Sequence of chain 3.A:
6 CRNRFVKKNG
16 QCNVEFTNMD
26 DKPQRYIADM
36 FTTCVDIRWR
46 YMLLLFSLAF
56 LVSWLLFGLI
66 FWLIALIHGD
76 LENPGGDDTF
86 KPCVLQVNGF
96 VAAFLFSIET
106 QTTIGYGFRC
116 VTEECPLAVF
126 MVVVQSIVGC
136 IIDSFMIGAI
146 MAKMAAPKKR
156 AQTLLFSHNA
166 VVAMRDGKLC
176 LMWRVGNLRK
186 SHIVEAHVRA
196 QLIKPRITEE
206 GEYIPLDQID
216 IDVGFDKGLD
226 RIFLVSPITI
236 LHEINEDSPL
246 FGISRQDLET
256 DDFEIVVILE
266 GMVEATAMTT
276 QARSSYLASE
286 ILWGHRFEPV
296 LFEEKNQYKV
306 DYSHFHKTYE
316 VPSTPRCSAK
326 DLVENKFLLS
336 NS

Sequence of chain 1.A:
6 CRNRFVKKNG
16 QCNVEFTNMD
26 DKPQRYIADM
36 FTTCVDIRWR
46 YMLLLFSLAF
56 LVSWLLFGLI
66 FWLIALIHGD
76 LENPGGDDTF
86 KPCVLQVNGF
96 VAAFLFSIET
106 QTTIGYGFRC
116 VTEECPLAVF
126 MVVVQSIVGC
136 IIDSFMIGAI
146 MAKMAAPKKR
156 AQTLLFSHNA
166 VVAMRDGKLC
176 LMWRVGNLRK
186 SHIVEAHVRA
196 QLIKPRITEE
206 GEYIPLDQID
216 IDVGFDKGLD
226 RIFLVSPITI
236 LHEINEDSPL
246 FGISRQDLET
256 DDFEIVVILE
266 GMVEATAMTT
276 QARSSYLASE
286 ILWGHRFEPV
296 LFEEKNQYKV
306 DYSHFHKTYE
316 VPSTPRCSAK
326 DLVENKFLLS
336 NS

The protein below binds the small molecule below.
Small molecule (SMILES): CCCCCCCC(=O)OC[C@H](COP(=O)(O)O[C@@H]1[C@H](O)[C@H](O)[C@@H](OP(=O)(O)O)[C@H](OP(=O)(O)O)[C@H]1O)OC(=O)CCCCCCC

Binding-site contacts:
Ligand atom P4 contacts residue LYS154 of chain 3.A at 3.8 Å.
Ligand atom O6 contacts residue TRP44 of chain 3.A at 3.3 Å (h-bond).
Ligand atom C3B contacts residue LEU48 of chain 3.A at 4.1 Å (hydrophobic).
Ligand atom O12 contacts residue TRP44 of chain 3.A at 3.8 Å.
Ligand atom O3C contacts residue ARG45 of chain 3.A at 4.0 Å.
Ligand atom O2C contacts residue TRP44 of chain 3.A at 3.4 Å.
Ligand atom O1 contacts residue TRP44 of chain 3.A at 3.6 Å (h-bond).
Ligand atom O4 contacts residue LYS154 of chain 3.A at 3.0 Å (salt-bridge).
Ligand atom O53 contacts residue ARG43 of chain 3.A at 4.0 Å.
Ligand atom O11 contacts residue ARG45 of chain 3.A at 3.5 Å (salt-bridge).
Ligand atom O12 contacts residue ARG43 of chain 3.A at 3.7 Å.
Ligand atom C1A contacts residue TRP44 of chain 3.A at 4.0 Å (hydrophobic).
Ligand atom O51 contacts residue LYS153 of chain 3.A at 2.8 Å (salt-bridge).
Ligand atom O1 contacts residue ARG43 of chain 3.A at 3.6 Å.
Ligand atom O13 contacts residue TRP44 of chain 3.A at 3.3 Å.
Ligand atom O52 contacts residue LYS148 of chain 3.A at 3.8 Å.
Ligand atom O11 contacts residue ARG43 of chain 3.A at 3.4 Å (salt-bridge).
Ligand atom P1 contacts residue ARG45 of chain 3.A at 4.0 Å.
Ligand atom P1 contacts residue TRP44 of chain 3.A at 4.1 Å.
Ligand atom O52 contacts residue LYS154 of chain 3.A at 3.0 Å (salt-bridge).
Ligand atom O5 contacts residue LYS154 of chain 3.A at 3.7 Å.
Ligand atom O1B contacts residue ARG45 of chain 3.A at 3.3 Å.
Ligand atom P5 contacts residue LYS148 of chain 3.A at 3.7 Å.
Ligand atom C1B contacts residue LEU48 of chain 3.A at 4.0 Å (hydrophobic).
Ligand atom O1B contacts residue LEU48 of chain 3.A at 3.7 Å.
Ligand atom O53 contacts residue LYS148 of chain 3.A at 2.7 Å (salt-bridge).
Ligand atom O1A contacts residue TRP44 of chain 3.A at 4.0 Å.
Ligand atom O12 contacts residue ARG45 of chain 3.A at 2.9 Å (salt-bridge).
Ligand atom O6 contacts residue ARG43 of chain 3.A at 3.6 Å.
Ligand atom O53 contacts residue ILE42 of chain 3.A at 3.7 Å.
Ligand atom O53 contacts residue ASP41 of chain 3.A at 3.8 Å.
Ligand atom C4 contacts residue LYS154 of chain 3.A at 3.9 Å.
Ligand atom O43 contacts residue LYS154 of chain 3.A at 3.2 Å (salt-bridge).
Ligand atom P5 contacts residue LYS154 of chain 3.A at 3.9 Å.
Ligand atom P1 contacts residue ARG43 of chain 3.A at 4.0 Å.
Ligand atom O6 contacts residue LYS148 of chain 3.A at 3.9 Å.
Ligand atom C5 contacts residue LYS154 of chain 3.A at 3.6 Å.
Ligand atom O3C contacts residue TRP44 of chain 3.A at 4.1 Å.
Ligand atom O2 contacts residue ARG43 of chain 3.A at 3.2 Å (salt-bridge).
Ligand atom C2A contacts residue PHE140 of chain 1.A at 4.1 Å (hydrophobic).